Sequence of chain 1.B:
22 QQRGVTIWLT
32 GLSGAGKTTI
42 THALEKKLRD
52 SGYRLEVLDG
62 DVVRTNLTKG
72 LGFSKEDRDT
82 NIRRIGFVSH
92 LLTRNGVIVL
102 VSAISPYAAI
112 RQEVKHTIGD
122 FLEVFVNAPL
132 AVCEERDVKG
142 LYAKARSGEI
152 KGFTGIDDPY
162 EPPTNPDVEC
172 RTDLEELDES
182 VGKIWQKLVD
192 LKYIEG

The small molecule below binds the protein below.
Small molecule (SMILES): Nc1ncnc2c1ncn2[C@@H]1O[C@H](CO[P](=O)(O)OS(=O)(=O)O)[C@@H](O)[C@H]1O

Binding-site contacts:
Ligand atom O2A contacts residue ALA104 of chain 1.B at 3.4 Å.
Ligand atom O3' contacts residue ASP62 of chain 1.B at 3.0 Å (salt-bridge).
Ligand atom C8 contacts residue PHE74 of chain 1.B at 3.4 Å (hydrophobic).
Ligand atom N9 contacts residue PHE74 of chain 1.B at 3.4 Å.
Ligand atom PA contacts residue ARG65 of chain 1.B at 3.6 Å.
Ligand atom N3 contacts residue ILE105 of chain 1.B at 3.6 Å.
Ligand atom N6 contacts residue ARG79 of chain 1.B at 3.6 Å (salt-bridge).
Ligand atom O2' contacts residue LYS140 of chain 1.B at 3.5 Å (salt-bridge).
Ligand atom N6 contacts residue PHE154 of chain 1.B at 3.6 Å.
Ligand atom O1B contacts residue ARG65 of chain 1.B at 3.0 Å (salt-bridge).
Ligand atom O1B contacts residue ASN82 of chain 1.B at 3.0 Å (h-bond).
Ligand atom O5' contacts residue ARG65 of chain 1.B at 3.5 Å (salt-bridge).
Ligand atom O5' contacts residue PHE74 of chain 1.B at 3.7 Å.
Ligand atom C3' contacts residue ASP62 of chain 1.B at 3.7 Å.
Ligand atom O1A contacts residue ASN82 of chain 1.B at 2.9 Å (h-bond).
Ligand atom N7 contacts residue PHE74 of chain 1.B at 3.4 Å.
Ligand atom O3B contacts residue ARG79 of chain 1.B at 2.9 Å (salt-bridge).
Ligand atom N1 contacts residue ARG79 of chain 1.B at 2.9 Å (salt-bridge).
Ligand atom C5 contacts residue PHE154 of chain 1.B at 3.7 Å (hydrophobic).
Ligand atom O2B contacts residue SER106 of chain 1.B at 2.8 Å (h-bond).
Ligand atom O2A contacts residue ILE105 of chain 1.B at 2.8 Å (h-bond).
Ligand atom C6 contacts residue ARG79 of chain 1.B at 3.6 Å.
Ligand atom O1A contacts residue ARG65 of chain 1.B at 2.8 Å (salt-bridge).
Ligand atom O2B contacts residue ILE83 of chain 1.B at 3.3 Å.
Ligand atom O3B contacts residue PRO107 of chain 1.B at 3.2 Å.
Ligand atom C4 contacts residue PHE74 of chain 1.B at 3.5 Å (hydrophobic).
Ligand atom N1 contacts residue THR155 of chain 1.B at 3.5 Å (h-bond).
Ligand atom O2B contacts residue ILE105 of chain 1.B at 3.4 Å (h-bond).
Ligand atom C4' contacts residue ASP62 of chain 1.B at 3.3 Å.
Ligand atom C5 contacts residue PHE74 of chain 1.B at 3.7 Å (hydrophobic).
Ligand atom C6 contacts residue PHE154 of chain 1.B at 3.4 Å (hydrophobic).
Ligand atom O2' contacts residue LEU142 of chain 1.B at 3.3 Å.
Ligand atom C2 contacts residue ILE105 of chain 1.B at 3.5 Å (hydrophobic).
Ligand atom C2' contacts residue LEU142 of chain 1.B at 3.4 Å (hydrophobic).
Ligand atom C5' contacts residue ILE105 of chain 1.B at 3.7 Å (hydrophobic).
Ligand atom C2 contacts residue ARG79 of chain 1.B at 3.6 Å.
Ligand atom O4' contacts residue PHE74 of chain 1.B at 3.2 Å.
Ligand atom N6 contacts residue GLY153 of chain 1.B at 2.9 Å (h-bond).
Ligand atom N1 contacts residue PHE154 of chain 1.B at 3.4 Å.
Ligand atom C2 contacts residue THR155 of chain 1.B at 3.4 Å.